This protein binds this small molecule.
Small molecule (SMILES): [O-][n+]1cccc2ccccc21

Binding-site contacts:
Ligand atom C04 contacts residue VAL188 of chain 1.A at 3.6 Å (hydrophobic).
Ligand atom O01 contacts residue ILE166 of chain 1.A at 3.3 Å.
Ligand atom C05 contacts residue TYR301 of chain 1.A at 3.4 Å (hydrophobic).
Ligand atom C07 contacts residue TYR301 of chain 1.A at 3.5 Å (hydrophobic).
Ligand atom C09 contacts residue SER186 of chain 1.A at 3.5 Å.
Ligand atom C09 contacts residue 0JO1 of chain 1.C at 3.5 Å.
Ligand atom C08 contacts residue TYR301 of chain 1.A at 4.2 Å (hydrophobic).
Ligand atom C11 contacts residue GLY185 of chain 1.A at 4.1 Å.
Ligand atom O01 contacts residue GLY185 of chain 1.A at 2.7 Å (h-bond).
Ligand atom O01 contacts residue PRO184 of chain 1.A at 3.6 Å.
Ligand atom C08 contacts residue LEU162 of chain 1.A at 3.6 Å (hydrophobic).
Ligand atom C07 contacts residue GLY229 of chain 1.A at 4.2 Å.
Ligand atom N02 contacts residue TYR182 of chain 1.A at 4.2 Å.
Ligand atom C10 contacts residue SER186 of chain 1.A at 3.7 Å.
Ligand atom O01 contacts residue GLY105 of chain 1.A at 3.8 Å.
Ligand atom C04 contacts residue ILE166 of chain 1.A at 3.8 Å (hydrophobic).
Ligand atom C11 contacts residue ILE166 of chain 1.A at 4.0 Å (hydrophobic).
Ligand atom C08 contacts residue GLY229 of chain 1.A at 4.1 Å.
Ligand atom N02 contacts residue ILE166 of chain 1.A at 3.3 Å.
Ligand atom O01 contacts residue SER186 of chain 1.A at 4.1 Å.
Ligand atom C10 contacts residue LEU162 of chain 1.A at 4.2 Å (hydrophobic).
Ligand atom C04 contacts residue TYR182 of chain 1.A at 3.6 Å (hydrophobic).
Ligand atom N02 contacts residue GLY185 of chain 1.A at 3.3 Å (h-bond).
Ligand atom C03 contacts residue TYR182 of chain 1.A at 3.0 Å (hydrophobic).
Ligand atom O01 contacts residue HIS111 of chain 1.A at 4.1 Å.
Ligand atom C10 contacts residue 0JO1 of chain 1.C at 4.1 Å.
Ligand atom C07 contacts residue SER186 of chain 1.A at 3.6 Å.
Ligand atom C05 contacts residue VAL188 of chain 1.A at 3.6 Å (hydrophobic).
Ligand atom C10 contacts residue GLY185 of chain 1.A at 4.0 Å.
Ligand atom C06 contacts residue SER186 of chain 1.A at 3.8 Å.
Ligand atom C08 contacts residue SER186 of chain 1.A at 3.5 Å.
Ligand atom N02 contacts residue PRO184 of chain 1.A at 4.0 Å.
Ligand atom N02 contacts residue SER186 of chain 1.A at 4.0 Å.
Ligand atom C03 contacts residue PRO184 of chain 1.A at 3.8 Å (hydrophobic).
Ligand atom C09 contacts residue LEU162 of chain 1.A at 3.6 Å (hydrophobic).
Ligand atom C03 contacts residue GLY185 of chain 1.A at 4.0 Å.
Ligand atom C11 contacts residue SER186 of chain 1.A at 3.9 Å.
Ligand atom C06 contacts residue TYR301 of chain 1.A at 4.0 Å (hydrophobic).
Ligand atom C04 contacts residue TYR301 of chain 1.A at 4.2 Å (hydrophobic).
Ligand atom C03 contacts residue ILE166 of chain 1.A at 3.4 Å (hydrophobic).

Sequence of chain 1.A:
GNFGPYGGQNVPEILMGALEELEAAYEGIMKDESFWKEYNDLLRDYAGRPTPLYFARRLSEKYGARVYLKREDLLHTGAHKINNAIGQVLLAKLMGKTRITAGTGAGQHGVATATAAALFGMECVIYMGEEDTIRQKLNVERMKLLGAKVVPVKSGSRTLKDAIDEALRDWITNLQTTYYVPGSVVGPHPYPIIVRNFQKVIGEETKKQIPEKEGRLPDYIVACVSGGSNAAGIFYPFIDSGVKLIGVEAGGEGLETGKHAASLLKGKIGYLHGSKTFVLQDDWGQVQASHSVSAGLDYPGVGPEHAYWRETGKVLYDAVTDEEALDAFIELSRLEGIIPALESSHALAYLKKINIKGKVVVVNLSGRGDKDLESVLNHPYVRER